Sequence of chain 1.C:
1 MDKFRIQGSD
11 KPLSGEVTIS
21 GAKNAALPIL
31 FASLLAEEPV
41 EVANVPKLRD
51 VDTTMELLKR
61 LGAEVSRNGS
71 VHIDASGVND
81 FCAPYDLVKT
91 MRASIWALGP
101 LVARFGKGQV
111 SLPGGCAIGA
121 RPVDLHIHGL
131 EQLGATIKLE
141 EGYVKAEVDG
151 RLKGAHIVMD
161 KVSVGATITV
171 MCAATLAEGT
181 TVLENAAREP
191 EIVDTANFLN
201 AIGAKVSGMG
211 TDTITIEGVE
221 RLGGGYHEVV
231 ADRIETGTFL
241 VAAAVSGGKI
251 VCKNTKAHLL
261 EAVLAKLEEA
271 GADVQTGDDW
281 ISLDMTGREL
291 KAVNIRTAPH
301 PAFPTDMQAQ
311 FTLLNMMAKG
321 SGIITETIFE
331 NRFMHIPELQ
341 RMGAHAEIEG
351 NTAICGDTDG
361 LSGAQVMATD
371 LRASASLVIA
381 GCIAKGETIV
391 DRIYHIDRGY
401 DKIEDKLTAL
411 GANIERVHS

This small molecule binds to this protein.
Small molecule (SMILES): CC(=O)N[C@H]1[C@@H](O[P](=O)(O)O[P](=O)(O)OC[C@H]2O[C@@H](n3ccc(=O)[nH]c3=O)[C@H](O)[C@@H]2O)O[C@H](CO)[C@@H](O)[C@@H]1O

Binding-site contacts:
Ligand atom O4 contacts residue HIS126 of chain 1.C at 3.5 Å.
Ligand atom O4 contacts residue ASP124 of chain 1.C at 3.5 Å (salt-bridge).
Ligand atom C5 contacts residue SER163 of chain 1.C at 3.3 Å.
Ligand atom O2 contacts residue PRO122 of chain 1.C at 3.4 Å.
Ligand atom O2' contacts residue ALA120 of chain 1.C at 2.6 Å (h-bond).
Ligand atom O2B contacts residue GOL1 of chain 1.P at 2.8 Å (h-bond).
Ligand atom O1B contacts residue GLY165 of chain 1.C at 3.0 Å (h-bond).
Ligand atom C4 contacts residue PRO122 of chain 1.C at 3.0 Å (hydrophobic).
Ligand atom N3 contacts residue PRO122 of chain 1.C at 3.2 Å (h-bond).
Ligand atom PB contacts residue GOL1 of chain 1.P at 3.5 Å.
Ligand atom O1A contacts residue GLY165 of chain 1.C at 3.4 Å (h-bond).
Ligand atom O1B contacts residue GOL1 of chain 1.P at 2.8 Å (h-bond).
Ligand atom O4' contacts residue PHE329 of chain 1.C at 3.3 Å.
Ligand atom O1' contacts residue ARG121 of chain 1.C at 3.5 Å (salt-bridge).
Ligand atom N2' contacts residue PO41 of chain 1.N at 2.8 Å (h-bond).
Ligand atom N2' contacts residue ASN24 of chain 1.C at 3.6 Å (h-bond).
Ligand atom C3' contacts residue PO41 of chain 1.N at 3.4 Å.
Ligand atom C4 contacts residue LEU125 of chain 1.C at 3.5 Å (hydrophobic).
Ligand atom O2A contacts residue SER163 of chain 1.C at 3.5 Å.
Ligand atom N3 contacts residue LEU125 of chain 1.C at 3.6 Å.
Ligand atom C8' contacts residue ASN24 of chain 1.C at 3.2 Å.
Ligand atom O4' contacts residue ASP306 of chain 1.C at 2.6 Å (salt-bridge).
Ligand atom O4 contacts residue PRO122 of chain 1.C at 3.4 Å (h-bond).
Ligand atom C7' contacts residue ASN24 of chain 1.C at 3.0 Å.
Ligand atom O4 contacts residue LEU125 of chain 1.C at 2.8 Å (h-bond).
Ligand atom O7' contacts residue TRP96 of chain 1.C at 3.4 Å.
Ligand atom C4' contacts residue ASP306 of chain 1.C at 3.5 Å.
Ligand atom O3' contacts residue PO41 of chain 1.N at 3.3 Å (h-bond).
Ligand atom N3 contacts residue ASP124 of chain 1.C at 2.8 Å (salt-bridge).
Ligand atom O3' contacts residue ASP306 of chain 1.C at 3.0 Å (salt-bridge).
Ligand atom C2' contacts residue ASN24 of chain 1.C at 3.6 Å.
Ligand atom O2A contacts residue VAL164 of chain 1.C at 2.8 Å (h-bond).
Ligand atom C6 contacts residue SER163 of chain 1.C at 3.5 Å.
Ligand atom O1A contacts residue SER163 of chain 1.C at 2.4 Å (h-bond).
Ligand atom O4 contacts residue VAL123 of chain 1.C at 3.2 Å.
Ligand atom O7' contacts residue ASN24 of chain 1.C at 3.1 Å.
Ligand atom O3B contacts residue ILE328 of chain 1.C at 2.9 Å (h-bond).
Ligand atom O2B contacts residue ARG121 of chain 1.C at 3.0 Å (salt-bridge).
Ligand atom C5 contacts residue PRO122 of chain 1.C at 3.4 Å (hydrophobic).
Ligand atom O3' contacts residue ASN24 of chain 1.C at 3.2 Å (h-bond).